A small-molecule ligand and the protein it binds are described below.
Small molecule (SMILES): O=C1c2cccc3c2[C@H](CCC3)CN1[C@@H]1CN2CCC1CC2

Sequence of chain 1.B:
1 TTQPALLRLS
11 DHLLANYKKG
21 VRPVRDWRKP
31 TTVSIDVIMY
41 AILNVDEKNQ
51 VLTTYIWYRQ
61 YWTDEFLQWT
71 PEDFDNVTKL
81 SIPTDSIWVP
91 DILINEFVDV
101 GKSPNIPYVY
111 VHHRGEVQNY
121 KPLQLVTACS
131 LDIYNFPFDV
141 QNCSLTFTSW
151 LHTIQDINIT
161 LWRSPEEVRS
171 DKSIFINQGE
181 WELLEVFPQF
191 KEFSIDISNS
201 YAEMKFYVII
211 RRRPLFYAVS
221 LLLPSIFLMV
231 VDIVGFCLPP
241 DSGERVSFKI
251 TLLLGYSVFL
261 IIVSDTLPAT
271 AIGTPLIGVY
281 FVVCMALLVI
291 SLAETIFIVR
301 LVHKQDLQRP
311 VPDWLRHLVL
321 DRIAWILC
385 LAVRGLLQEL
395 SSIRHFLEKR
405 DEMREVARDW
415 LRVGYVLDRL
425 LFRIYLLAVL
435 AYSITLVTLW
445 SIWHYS

Sequence of chain 1.A:
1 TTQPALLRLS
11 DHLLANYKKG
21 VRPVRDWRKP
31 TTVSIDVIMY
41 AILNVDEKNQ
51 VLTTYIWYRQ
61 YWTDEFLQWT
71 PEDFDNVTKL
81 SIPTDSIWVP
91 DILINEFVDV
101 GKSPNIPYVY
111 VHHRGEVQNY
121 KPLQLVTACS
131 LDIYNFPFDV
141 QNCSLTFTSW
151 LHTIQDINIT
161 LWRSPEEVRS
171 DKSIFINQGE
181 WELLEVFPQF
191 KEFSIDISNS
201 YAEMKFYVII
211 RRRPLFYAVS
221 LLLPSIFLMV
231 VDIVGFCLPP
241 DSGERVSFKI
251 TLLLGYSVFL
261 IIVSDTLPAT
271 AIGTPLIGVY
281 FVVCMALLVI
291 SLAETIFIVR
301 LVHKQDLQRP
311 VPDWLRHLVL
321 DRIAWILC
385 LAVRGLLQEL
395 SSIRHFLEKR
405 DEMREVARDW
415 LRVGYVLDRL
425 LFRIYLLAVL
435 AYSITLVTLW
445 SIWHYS

Binding-site contacts:
Ligand atom C20 contacts residue TRP150 of chain 1.B at 3.9 Å (hydrophobic).
Ligand atom C14 contacts residue ILE38 of chain 1.A at 3.9 Å (hydrophobic).
Ligand atom C12 contacts residue ILE38 of chain 1.A at 4.0 Å (hydrophobic).
Ligand atom C13 contacts residue TRP57 of chain 1.A at 4.2 Å (hydrophobic).
Ligand atom C04 contacts residue TRP57 of chain 1.A at 4.3 Å (hydrophobic).
Ligand atom C13 contacts residue TYR58 of chain 1.A at 4.3 Å (hydrophobic).
Ligand atom O07 contacts residue TYR120 of chain 1.A at 3.9 Å.
Ligand atom C11 contacts residue ASP36 of chain 1.A at 4.2 Å.
Ligand atom C11 contacts residue ILE38 of chain 1.A at 3.5 Å (hydrophobic).
Ligand atom N17 contacts residue PHE193 of chain 1.B at 4.3 Å.
Ligand atom C20 contacts residue TYR120 of chain 1.A at 4.2 Å (hydrophobic).
Ligand atom C13 contacts residue ARG59 of chain 1.A at 4.1 Å.
Ligand atom C18 contacts residue ASN95 of chain 1.B at 3.9 Å.
Ligand atom C10 contacts residue ARG59 of chain 1.A at 3.9 Å.
Ligand atom C12 contacts residue ARG59 of chain 1.A at 3.7 Å.
Ligand atom C09 contacts residue ILE38 of chain 1.A at 3.9 Å (hydrophobic).
Ligand atom C22 contacts residue TYR201 of chain 1.B at 3.5 Å (hydrophobic).
Ligand atom C10 contacts residue ILE38 of chain 1.A at 3.5 Å (hydrophobic).
Ligand atom C02 contacts residue ILE195 of chain 1.B at 3.7 Å (hydrophobic).
Ligand atom C01 contacts residue ILE195 of chain 1.B at 3.9 Å (hydrophobic).
Ligand atom C15 contacts residue TRP57 of chain 1.A at 3.7 Å (hydrophobic).
Ligand atom C06 contacts residue TYR120 of chain 1.A at 4.1 Å (hydrophobic).
Ligand atom C22 contacts residue TRP150 of chain 1.B at 4.2 Å (hydrophobic).
Ligand atom C01 contacts residue ARG59 of chain 1.A at 4.0 Å.
Ligand atom C11 contacts residue ARG163 of chain 1.A at 4.5 Å.
Ligand atom O07 contacts residue TRP150 of chain 1.B at 4.3 Å.
Ligand atom C21 contacts residue TYR201 of chain 1.B at 3.6 Å (hydrophobic).
Ligand atom C18 contacts residue TRP150 of chain 1.B at 3.7 Å (hydrophobic).
Ligand atom N05 contacts residue TRP57 of chain 1.A at 3.7 Å.
Ligand atom C21 contacts residue TRP150 of chain 1.B at 3.7 Å (hydrophobic).
Ligand atom C11 contacts residue ARG59 of chain 1.A at 3.4 Å.
Ligand atom C14 contacts residue ARG59 of chain 1.A at 3.8 Å.
Ligand atom C06 contacts residue TRP57 of chain 1.A at 3.5 Å (hydrophobic).
Ligand atom O07 contacts residue TRP57 of chain 1.A at 3.5 Å.
Ligand atom C16 contacts residue TRP57 of chain 1.A at 3.6 Å (hydrophobic).
Ligand atom C08 contacts residue ILE38 of chain 1.A at 4.3 Å (hydrophobic).
Ligand atom C08 contacts residue TYR120 of chain 1.A at 4.2 Å (hydrophobic).
Ligand atom C13 contacts residue ILE38 of chain 1.A at 4.4 Å (hydrophobic).
Ligand atom C08 contacts residue TRP57 of chain 1.A at 4.2 Å (hydrophobic).
Ligand atom C19 contacts residue TRP150 of chain 1.B at 3.2 Å (hydrophobic).